Binding-site contacts:
Ligand atom C5 contacts residue THR89 of chain 13.A at 4.5 Å.
Ligand atom C8 contacts residue ASN118 of chain 13.A at 3.6 Å.
Ligand atom C8 contacts residue SER66 of chain 13.A at 3.3 Å.
Ligand atom O6 contacts residue PHE119 of chain 13.A at 3.0 Å (h-bond).
Ligand atom O6 contacts residue THR120 of chain 13.A at 3.1 Å (h-bond).
Ligand atom C5 contacts residue ASN118 of chain 13.A at 3.6 Å.
Ligand atom C6 contacts residue THR120 of chain 13.A at 3.4 Å.
Ligand atom C7 contacts residue TYR90 of chain 13.A at 4.2 Å (hydrophobic).
Ligand atom C7 contacts residue ASN118 of chain 13.A at 3.4 Å.
Ligand atom C3 contacts residue ASN118 of chain 13.A at 3.8 Å.
Ligand atom O5 contacts residue THR120 of chain 13.A at 3.2 Å (h-bond).
Ligand atom O5 contacts residue PHE119 of chain 13.A at 4.1 Å.
Ligand atom C1 contacts residue THR89 of chain 13.A at 4.2 Å.
Ligand atom C1 contacts residue THR120 of chain 13.A at 4.4 Å.
Ligand atom C8 contacts residue ASP67 of chain 13.A at 3.3 Å.
Ligand atom C2 contacts residue ASN118 of chain 13.A at 2.4 Å.
Ligand atom C6 contacts residue PHE119 of chain 13.A at 4.2 Å (hydrophobic).
Ligand atom O5 contacts residue ASN118 of chain 13.A at 2.4 Å (h-bond).
Ligand atom N2 contacts residue ASN118 of chain 13.A at 2.9 Å (h-bond).
Ligand atom C1 contacts residue ASN118 of chain 13.A at 1.4 Å.
Ligand atom N2 contacts residue TYR90 of chain 13.A at 4.2 Å.
Ligand atom O6 contacts residue THR89 of chain 13.A at 4.0 Å.
Ligand atom O7 contacts residue TYR90 of chain 13.A at 3.8 Å.
Ligand atom O7 contacts residue ASP67 of chain 13.A at 2.8 Å (salt-bridge).
Ligand atom C4 contacts residue ASN118 of chain 13.A at 4.2 Å.
Ligand atom C5 contacts residue THR120 of chain 13.A at 4.0 Å.
Ligand atom O7 contacts residue ASN118 of chain 13.A at 4.3 Å.
Ligand atom N2 contacts residue ASP67 of chain 13.A at 4.5 Å.
Ligand atom O5 contacts residue THR89 of chain 13.A at 4.5 Å.
Ligand atom C7 contacts residue ASP67 of chain 13.A at 3.3 Å.

A small-molecule ligand and the protein it binds are described below.
Small molecule (SMILES): CC(=O)N[C@@H]1[C@@H](O)[C@H](O)[C@@H](CO)O[C@H]1O

Sequence of chain 13.A:
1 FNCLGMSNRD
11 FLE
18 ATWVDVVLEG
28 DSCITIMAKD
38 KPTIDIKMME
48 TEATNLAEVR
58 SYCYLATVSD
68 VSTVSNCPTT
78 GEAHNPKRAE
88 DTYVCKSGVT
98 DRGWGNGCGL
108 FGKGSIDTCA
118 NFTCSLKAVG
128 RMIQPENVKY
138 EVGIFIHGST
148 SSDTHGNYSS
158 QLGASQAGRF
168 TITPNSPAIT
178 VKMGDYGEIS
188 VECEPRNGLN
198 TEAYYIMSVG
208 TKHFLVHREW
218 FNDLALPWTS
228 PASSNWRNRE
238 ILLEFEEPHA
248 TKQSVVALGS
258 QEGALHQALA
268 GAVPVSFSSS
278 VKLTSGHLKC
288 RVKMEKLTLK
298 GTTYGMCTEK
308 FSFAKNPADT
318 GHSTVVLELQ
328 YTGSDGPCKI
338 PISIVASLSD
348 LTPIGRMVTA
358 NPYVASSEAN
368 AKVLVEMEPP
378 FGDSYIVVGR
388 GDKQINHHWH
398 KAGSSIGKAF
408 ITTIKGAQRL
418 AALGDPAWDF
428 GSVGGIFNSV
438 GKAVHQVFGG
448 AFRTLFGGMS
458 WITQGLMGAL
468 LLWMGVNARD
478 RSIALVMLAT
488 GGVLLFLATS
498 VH